The protein below binds the small molecule below.
Small molecule (SMILES): COc1cncc(NS(=O)(=O)c2ccc(S(=O)(=O)O)cc2)c1

Sequence of chain 1.A:
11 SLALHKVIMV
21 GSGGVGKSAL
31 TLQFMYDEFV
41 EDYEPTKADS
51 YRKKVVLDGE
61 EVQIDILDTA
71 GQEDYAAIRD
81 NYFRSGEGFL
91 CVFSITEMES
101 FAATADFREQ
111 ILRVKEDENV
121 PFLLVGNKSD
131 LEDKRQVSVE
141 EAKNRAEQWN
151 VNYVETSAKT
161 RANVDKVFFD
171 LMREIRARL

Binding-site contacts:
Ligand atom S16 contacts residue TYR82 of chain 1.A at 1.5 Å (h-bond).
Ligand atom C21 contacts residue GLU73 of chain 1.A at 3.8 Å.
Ligand atom N08 contacts residue GLU73 of chain 1.A at 3.0 Å (salt-bridge).
Ligand atom C01 contacts residue THR69 of chain 1.A at 4.0 Å.
Ligand atom O18 contacts residue TYR82 of chain 1.A at 2.4 Å (h-bond).
Ligand atom C13 contacts residue TYR82 of chain 1.A at 3.8 Å (hydrophobic).
Ligand atom C12 contacts residue ALA48 of chain 1.A at 3.7 Å (hydrophobic).
Ligand atom C07 contacts residue GLU73 of chain 1.A at 3.8 Å.
Ligand atom O10 contacts residue THR69 of chain 1.A at 3.0 Å.
Ligand atom C22 contacts residue THR69 of chain 1.A at 3.7 Å.
Ligand atom O10 contacts residue GLY71 of chain 1.A at 3.8 Å.
Ligand atom N05 contacts residue ARG79 of chain 1.A at 3.4 Å.
Ligand atom C15 contacts residue TYR82 of chain 1.A at 2.3 Å (hydrophobic).
Ligand atom C06 contacts residue GLU73 of chain 1.A at 3.5 Å.
Ligand atom O11 contacts residue ALA70 of chain 1.A at 3.6 Å.
Ligand atom C01 contacts residue ARG79 of chain 1.A at 3.9 Å.
Ligand atom C20 contacts residue TYR82 of chain 1.A at 3.1 Å (hydrophobic).
Ligand atom C21 contacts residue TYR82 of chain 1.A at 4.0 Å (hydrophobic).
Ligand atom O11 contacts residue GLN72 of chain 1.A at 2.9 Å (h-bond).
Ligand atom C04 contacts residue ARG79 of chain 1.A at 3.6 Å.
Ligand atom S09 contacts residue GLU73 of chain 1.A at 4.0 Å.
Ligand atom O10 contacts residue ALA70 of chain 1.A at 2.8 Å (h-bond).
Ligand atom O17 contacts residue TYR82 of chain 1.A at 2.4 Å (h-bond).
Ligand atom O11 contacts residue ALA48 of chain 1.A at 3.5 Å.
Ligand atom C14 contacts residue TYR82 of chain 1.A at 3.1 Å (hydrophobic).
Ligand atom O11 contacts residue GLY71 of chain 1.A at 3.5 Å (h-bond).
Ligand atom O11 contacts residue GLU73 of chain 1.A at 3.8 Å.
Ligand atom N08 contacts residue GLN72 of chain 1.A at 3.3 Å (h-bond).
Ligand atom S09 contacts residue GLY71 of chain 1.A at 3.8 Å.
Ligand atom S09 contacts residue ALA70 of chain 1.A at 3.6 Å.
Ligand atom S09 contacts residue GLN72 of chain 1.A at 3.7 Å.
Ligand atom O02 contacts residue THR69 of chain 1.A at 3.3 Å.
Ligand atom C03 contacts residue THR69 of chain 1.A at 3.6 Å.
Ligand atom S09 contacts residue ALA48 of chain 1.A at 3.7 Å.
Ligand atom C01 contacts residue TYR82 of chain 1.A at 3.5 Å (hydrophobic).
Ligand atom O02 contacts residue TYR82 of chain 1.A at 3.2 Å.
Ligand atom C01 contacts residue PHE83 of chain 1.A at 3.5 Å (hydrophobic).
Ligand atom N08 contacts residue GLY71 of chain 1.A at 3.6 Å.
Ligand atom O10 contacts residue ALA48 of chain 1.A at 3.3 Å.
Ligand atom C13 contacts residue ALA48 of chain 1.A at 3.6 Å (hydrophobic).